Binding-site contacts:
Ligand atom C4 contacts residue GLU62 of chain 1.B at 3.8 Å.
Ligand atom C4 contacts residue GLN59 of chain 1.B at 4.4 Å.
Ligand atom C6 contacts residue TRP275 of chain 1.A at 3.6 Å (hydrophobic).
Ligand atom C16 contacts residue GLY272 of chain 1.A at 4.3 Å.
Ligand atom C6 contacts residue GLU62 of chain 1.B at 4.2 Å.
Ligand atom C15 contacts residue MET271 of chain 1.A at 4.0 Å (hydrophobic).
Ligand atom C4 contacts residue THR63 of chain 1.B at 4.4 Å.
Ligand atom C23 contacts residue MET271 of chain 1.A at 4.3 Å (hydrophobic).
Ligand atom C3 contacts residue GLU62 of chain 1.B at 4.2 Å.
Ligand atom C18 contacts residue TRP275 of chain 1.A at 4.0 Å (hydrophobic).
Ligand atom C7 contacts residue GLU62 of chain 1.B at 3.7 Å.
Ligand atom O26 contacts residue MET271 of chain 1.A at 3.8 Å.
Ligand atom O3 contacts residue GLN59 of chain 1.B at 3.7 Å.
Ligand atom C24 contacts residue MET271 of chain 1.A at 3.8 Å (hydrophobic).
Ligand atom O3 contacts residue THR63 of chain 1.B at 3.0 Å (h-bond).
Ligand atom C7 contacts residue TRP275 of chain 1.A at 3.9 Å (hydrophobic).
Ligand atom C5 contacts residue THR66 of chain 1.B at 3.9 Å.
Ligand atom C6 contacts residue THR66 of chain 1.B at 3.9 Å.
Ligand atom O12 contacts residue GLN59 of chain 1.B at 4.2 Å.
Ligand atom O3 contacts residue GLU62 of chain 1.B at 3.7 Å.
Ligand atom C8 contacts residue TRP275 of chain 1.A at 4.4 Å (hydrophobic).
Ligand atom C3 contacts residue THR63 of chain 1.B at 4.2 Å.
Ligand atom C15 contacts residue GLY272 of chain 1.A at 3.9 Å.
Ligand atom C3 contacts residue GLN59 of chain 1.B at 4.5 Å.
Ligand atom O7 contacts residue GLU62 of chain 1.B at 2.8 Å (salt-bridge).
Ligand atom C22 contacts residue MET271 of chain 1.A at 3.7 Å (hydrophobic).
Ligand atom C4 contacts residue THR66 of chain 1.B at 4.0 Å.
Ligand atom C16 contacts residue MET271 of chain 1.A at 3.8 Å (hydrophobic).
Ligand atom C19 contacts residue TRP275 of chain 1.A at 3.8 Å (hydrophobic).
Ligand atom O7 contacts residue GLN59 of chain 1.B at 4.3 Å.
Ligand atom C15 contacts residue TRP275 of chain 1.A at 4.0 Å (hydrophobic).
Ligand atom O25 contacts residue MET271 of chain 1.A at 3.5 Å.

Sequence of chain 1.B:
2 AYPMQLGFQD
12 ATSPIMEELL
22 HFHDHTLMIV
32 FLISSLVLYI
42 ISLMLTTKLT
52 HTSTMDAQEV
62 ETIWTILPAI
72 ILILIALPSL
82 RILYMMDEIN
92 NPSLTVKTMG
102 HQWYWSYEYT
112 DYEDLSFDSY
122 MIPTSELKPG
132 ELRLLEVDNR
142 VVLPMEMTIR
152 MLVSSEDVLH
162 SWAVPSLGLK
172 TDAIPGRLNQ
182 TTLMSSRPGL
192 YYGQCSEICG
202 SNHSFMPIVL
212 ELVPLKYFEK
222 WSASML

A small-molecule ligand and the protein it binds are described below.
Small molecule (SMILES): C[C@H](CCC(=O)O)[C@H]1CC[C@H]2[C@@H]3[C@H](O)C[C@@H]4C[C@H](O)CC[C@]4(C)[C@H]3C[C@H](O)[C@]12C

Sequence of chain 1.A:
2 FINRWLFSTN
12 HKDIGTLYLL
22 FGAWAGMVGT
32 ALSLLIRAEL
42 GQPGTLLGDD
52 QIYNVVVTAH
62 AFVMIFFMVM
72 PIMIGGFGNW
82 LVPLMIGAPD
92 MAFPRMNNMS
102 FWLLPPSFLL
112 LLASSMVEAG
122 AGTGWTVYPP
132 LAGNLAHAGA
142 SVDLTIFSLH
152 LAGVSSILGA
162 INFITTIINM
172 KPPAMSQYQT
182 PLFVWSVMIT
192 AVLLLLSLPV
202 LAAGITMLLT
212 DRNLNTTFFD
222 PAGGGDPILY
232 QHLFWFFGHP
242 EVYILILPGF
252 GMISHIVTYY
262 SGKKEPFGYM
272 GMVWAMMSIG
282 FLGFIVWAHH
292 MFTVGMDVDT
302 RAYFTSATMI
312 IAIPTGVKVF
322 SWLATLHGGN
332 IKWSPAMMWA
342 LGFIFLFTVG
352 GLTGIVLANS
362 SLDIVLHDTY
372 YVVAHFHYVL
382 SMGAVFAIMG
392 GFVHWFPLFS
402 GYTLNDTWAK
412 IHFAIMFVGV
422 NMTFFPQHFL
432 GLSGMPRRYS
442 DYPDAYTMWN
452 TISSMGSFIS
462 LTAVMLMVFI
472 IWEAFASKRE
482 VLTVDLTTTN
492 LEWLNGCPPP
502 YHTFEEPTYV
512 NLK